Binding-site contacts:
Ligand atom CA contacts residue ALA160 of chain 1.A at 3.5 Å (hydrophobic).
Ligand atom OXT contacts residue TYR210 of chain 1.A at 3.8 Å.
Ligand atom N contacts residue TYR210 of chain 1.A at 4.2 Å.
Ligand atom C contacts residue SER139 of chain 1.A at 3.9 Å.
Ligand atom CA contacts residue THR137 of chain 1.A at 4.0 Å.
Ligand atom O contacts residue TYR210 of chain 1.A at 3.7 Å.
Ligand atom O contacts residue SER139 of chain 1.A at 3.0 Å (h-bond).
Ligand atom CE3 contacts residue THR137 of chain 1.A at 3.7 Å.
Ligand atom N contacts residue ALA160 of chain 1.A at 2.7 Å (h-bond).
Ligand atom N contacts residue GLU289 of chain 1.A at 3.3 Å (salt-bridge).
Ligand atom CZ2 contacts residue TRP62 of chain 1.A at 4.3 Å (hydrophobic).
Ligand atom CB contacts residue THR137 of chain 1.A at 3.3 Å.
Ligand atom C contacts residue THR137 of chain 1.A at 3.6 Å.
Ligand atom CA contacts residue GLU289 of chain 1.A at 4.4 Å.
Ligand atom O contacts residue SER162 of chain 1.A at 3.5 Å (h-bond).
Ligand atom CD2 contacts residue THR137 of chain 1.A at 3.8 Å.
Ligand atom O contacts residue THR137 of chain 1.A at 3.8 Å.
Ligand atom CA contacts residue TYR210 of chain 1.A at 4.3 Å (hydrophobic).
Ligand atom C contacts residue GLY138 of chain 1.A at 4.4 Å.
Ligand atom CD1 contacts residue GLU289 of chain 1.A at 3.8 Å.
Ligand atom CG contacts residue ALA160 of chain 1.A at 4.2 Å (hydrophobic).
Ligand atom CE2 contacts residue ALA290 of chain 1.A at 4.0 Å (hydrophobic).
Ligand atom N contacts residue SER162 of chain 1.A at 3.4 Å (h-bond).
Ligand atom C contacts residue TYR210 of chain 1.A at 3.8 Å (hydrophobic).
Ligand atom O contacts residue SER161 of chain 1.A at 3.7 Å.
Ligand atom C contacts residue ALA160 of chain 1.A at 3.9 Å (hydrophobic).
Ligand atom O contacts residue ALA160 of chain 1.A at 3.6 Å (h-bond).
Ligand atom CH2 contacts residue ALA290 of chain 1.A at 3.9 Å (hydrophobic).
Ligand atom CB contacts residue ALA160 of chain 1.A at 3.6 Å (hydrophobic).
Ligand atom CD1 contacts residue ALA290 of chain 1.A at 4.5 Å (hydrophobic).
Ligand atom NE1 contacts residue ALA290 of chain 1.A at 4.1 Å.
Ligand atom OXT contacts residue THR137 of chain 1.A at 3.7 Å.
Ligand atom CZ2 contacts residue ARG58 of chain 1.A at 4.1 Å.
Ligand atom OXT contacts residue SER139 of chain 1.A at 3.7 Å.
Ligand atom CZ2 contacts residue ALA290 of chain 1.A at 3.5 Å (hydrophobic).
Ligand atom CG contacts residue THR137 of chain 1.A at 3.8 Å.
Ligand atom NE1 contacts residue GLU289 of chain 1.A at 3.9 Å.
Ligand atom OXT contacts residue GLY138 of chain 1.A at 3.7 Å.
Ligand atom NE1 contacts residue ILE408 of chain 1.A at 4.4 Å.
Ligand atom CD1 contacts residue ALA160 of chain 1.A at 4.0 Å (hydrophobic).

Sequence of chain 1.A:
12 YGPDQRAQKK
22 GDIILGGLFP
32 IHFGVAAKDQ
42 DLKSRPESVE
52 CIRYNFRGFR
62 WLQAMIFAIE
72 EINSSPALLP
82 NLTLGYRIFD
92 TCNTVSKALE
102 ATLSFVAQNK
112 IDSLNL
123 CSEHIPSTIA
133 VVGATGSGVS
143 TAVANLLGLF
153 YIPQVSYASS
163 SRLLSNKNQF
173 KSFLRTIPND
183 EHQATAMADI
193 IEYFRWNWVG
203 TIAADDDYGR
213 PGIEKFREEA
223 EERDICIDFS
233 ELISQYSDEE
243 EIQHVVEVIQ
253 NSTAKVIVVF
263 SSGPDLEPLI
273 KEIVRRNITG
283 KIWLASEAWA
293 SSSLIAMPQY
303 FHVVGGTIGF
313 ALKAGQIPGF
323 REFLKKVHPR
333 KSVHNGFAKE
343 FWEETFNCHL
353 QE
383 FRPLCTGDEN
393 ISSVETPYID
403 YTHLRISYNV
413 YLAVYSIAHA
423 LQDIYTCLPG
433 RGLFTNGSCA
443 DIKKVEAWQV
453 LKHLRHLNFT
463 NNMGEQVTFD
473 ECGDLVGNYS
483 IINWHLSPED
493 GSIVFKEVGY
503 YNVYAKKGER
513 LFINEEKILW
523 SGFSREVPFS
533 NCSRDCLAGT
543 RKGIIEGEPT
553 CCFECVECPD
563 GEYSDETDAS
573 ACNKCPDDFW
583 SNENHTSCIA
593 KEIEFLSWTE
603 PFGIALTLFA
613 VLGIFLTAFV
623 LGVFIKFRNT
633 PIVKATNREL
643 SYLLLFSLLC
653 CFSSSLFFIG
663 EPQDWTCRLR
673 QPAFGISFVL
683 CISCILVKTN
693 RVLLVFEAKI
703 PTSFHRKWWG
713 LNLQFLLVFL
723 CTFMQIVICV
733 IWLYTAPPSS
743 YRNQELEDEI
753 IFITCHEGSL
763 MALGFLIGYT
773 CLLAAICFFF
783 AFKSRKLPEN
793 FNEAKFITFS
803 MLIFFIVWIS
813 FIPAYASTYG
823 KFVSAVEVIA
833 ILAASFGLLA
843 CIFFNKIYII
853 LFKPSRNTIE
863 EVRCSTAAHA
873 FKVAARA

This small molecule binds to this protein.
Small molecule (SMILES): N[C@@H](Cc1c[nH]c2ccccc12)C(=O)O